Sequence of chain 32.F:
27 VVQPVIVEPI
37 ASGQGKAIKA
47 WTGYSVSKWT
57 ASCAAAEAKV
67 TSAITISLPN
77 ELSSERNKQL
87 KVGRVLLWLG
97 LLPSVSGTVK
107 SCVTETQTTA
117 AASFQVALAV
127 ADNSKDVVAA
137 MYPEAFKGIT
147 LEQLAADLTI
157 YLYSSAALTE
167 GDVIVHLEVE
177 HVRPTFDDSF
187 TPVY

Binding-site contacts:
Ligand atom N9 contacts residue GLU140 of chain 32.F at 4.1 Å.
Ligand atom C8 contacts residue TRP47 of chain 32.F at 3.6 Å (hydrophobic).
Ligand atom C1' contacts residue LYS143 of chain 32.F at 3.2 Å.
Ligand atom N9 contacts residue LYS143 of chain 32.F at 3.2 Å (salt-bridge).
Ligand atom N1 contacts residue TRP47 of chain 32.F at 3.7 Å.
Ligand atom N6 contacts residue TRP47 of chain 32.F at 4.2 Å.
Ligand atom O4' contacts residue LYS143 of chain 32.F at 4.2 Å.
Ligand atom O3' contacts residue GLU140 of chain 32.F at 4.4 Å.
Ligand atom N7 contacts residue LYS143 of chain 32.F at 3.8 Å.
Ligand atom C1' contacts residue GLU140 of chain 32.F at 2.7 Å.
Ligand atom O4' contacts residue GLU140 of chain 32.F at 3.0 Å (salt-bridge).
Ligand atom C1' contacts residue TRP47 of chain 32.F at 3.7 Å (hydrophobic).
Ligand atom N7 contacts residue TRP47 of chain 32.F at 3.6 Å.
Ligand atom C2 contacts residue TRP47 of chain 32.F at 3.4 Å (hydrophobic).
Ligand atom C2' contacts residue GLU140 of chain 32.F at 3.0 Å.
Ligand atom C4' contacts residue GLU140 of chain 32.F at 3.4 Å.
Ligand atom N9 contacts residue TRP47 of chain 32.F at 3.3 Å.
Ligand atom O4' contacts residue LYS143 of chain 32.F at 4.4 Å.
Ligand atom C6 contacts residue TRP47 of chain 32.F at 3.7 Å (hydrophobic).
Ligand atom C5 contacts residue TRP47 of chain 32.F at 3.8 Å (hydrophobic).
Ligand atom C8 contacts residue LYS143 of chain 32.F at 2.7 Å.
Ligand atom C2' contacts residue LYS143 of chain 32.F at 3.7 Å.
Ligand atom C5' contacts residue ARG90 of chain 32.F at 4.3 Å.
Ligand atom C4 contacts residue TRP47 of chain 32.F at 3.3 Å (hydrophobic).
Ligand atom N3 contacts residue TRP47 of chain 32.F at 3.4 Å.
Ligand atom C3' contacts residue GLU140 of chain 32.F at 3.8 Å.
Ligand atom O2' contacts residue GLU140 of chain 32.F at 2.3 Å (salt-bridge).
Ligand atom O4' contacts residue TRP47 of chain 32.F at 3.4 Å.
Ligand atom O2' contacts residue LYS143 of chain 32.F at 3.8 Å.

A small-molecule ligand and the protein it binds are described below.
Small molecule (SMILES): Nc1ncnc2c1ncn2[C@@H]1O[C@H]([C@@H]2O[C@@H]3[C@H](O[P](=O)(O)O2)[C@@H](CO[P](=O)(O)O[C@H]2[C@@H](O)[C@H](n4cnc5c(N)ncnc54)O[C@@H]2COP(=O)=O)O[C@H]3n2ccc(=O)[nH]c2=O)[C@@H](O[P](=O)(O)OC[C@H]2O[C@@H](n3ccc(=O)[nH]c3=O)[C@H](O)[C@@H]2O)[C@H]1O